This small molecule binds to this protein.
Small molecule (SMILES): Cc1c(C)c2c(c(C)c1O)CC[C@](C)(COc1ccc(C[C@H]3SC(=O)NC3=O)cc1)O2

Sequence of chain 1.A:
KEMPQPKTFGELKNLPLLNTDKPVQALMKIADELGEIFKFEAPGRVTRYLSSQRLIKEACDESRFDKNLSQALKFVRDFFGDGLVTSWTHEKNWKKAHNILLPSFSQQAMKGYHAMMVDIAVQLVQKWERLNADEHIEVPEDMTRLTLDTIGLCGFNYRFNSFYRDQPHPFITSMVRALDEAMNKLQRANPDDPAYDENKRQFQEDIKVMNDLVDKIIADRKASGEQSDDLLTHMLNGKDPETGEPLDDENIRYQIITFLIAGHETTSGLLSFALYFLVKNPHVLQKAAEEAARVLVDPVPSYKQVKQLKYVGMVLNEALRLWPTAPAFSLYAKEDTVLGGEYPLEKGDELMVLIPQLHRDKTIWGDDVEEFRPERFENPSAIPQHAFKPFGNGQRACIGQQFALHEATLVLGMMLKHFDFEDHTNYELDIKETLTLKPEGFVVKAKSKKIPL

Binding-site contacts:
Ligand atom CAH contacts residue LEU439 of chain 1.A at 3.9 Å (hydrophobic).
Ligand atom SAS contacts residue TYR53 of chain 1.A at 3.0 Å (h-bond).
Ligand atom CAI contacts residue ALA76 of chain 1.A at 3.6 Å (hydrophobic).
Ligand atom CAL contacts residue LEU183 of chain 1.A at 4.0 Å (hydrophobic).
Ligand atom CAD contacts residue LEU77 of chain 1.A at 3.3 Å (hydrophobic).
Ligand atom CAV contacts residue ALA332 of chain 1.A at 3.8 Å (hydrophobic).
Ligand atom OAG contacts residue THR270 of chain 1.A at 3.0 Å (h-bond).
Ligand atom CBA contacts residue ALA266 of chain 1.A at 3.5 Å (hydrophobic).
Ligand atom CAH contacts residue ALA332 of chain 1.A at 4.0 Å (hydrophobic).
Ligand atom CAC contacts residue GLU269 of chain 1.A at 3.6 Å.
Ligand atom CAM contacts residue LEU439 of chain 1.A at 3.8 Å (hydrophobic).
Ligand atom NAP contacts residue LEU190 of chain 1.A at 3.9 Å.
Ligand atom CAC contacts residue THR440 of chain 1.A at 3.7 Å.
Ligand atom CAT contacts residue LEU31 of chain 1.A at 3.8 Å (hydrophobic).
Ligand atom CAN contacts residue LEU77 of chain 1.A at 3.8 Å (hydrophobic).
Ligand atom OAG contacts residue ILE265 of chain 1.A at 3.7 Å.
Ligand atom CAA contacts residue THR270 of chain 1.A at 3.3 Å.
Ligand atom CAT contacts residue TYR53 of chain 1.A at 3.7 Å (hydrophobic).
Ligand atom CAB contacts residue HEM1 of chain 1.C at 3.7 Å.
Ligand atom CBB contacts residue THR440 of chain 1.A at 3.5 Å.
Ligand atom CAY contacts residue ALA330 of chain 1.A at 4.0 Å (hydrophobic).
Ligand atom CAX contacts residue THR270 of chain 1.A at 3.6 Å.
Ligand atom CAA contacts residue HEM1 of chain 1.C at 2.9 Å.
Ligand atom CAK contacts residue ALA76 of chain 1.A at 3.8 Å (hydrophobic).
Ligand atom OAE contacts residue LEU31 of chain 1.A at 3.8 Å.
Ligand atom CAZ contacts residue THR440 of chain 1.A at 3.5 Å.
Ligand atom CAJ contacts residue LEU439 of chain 1.A at 3.5 Å (hydrophobic).
Ligand atom OAG contacts residue ALA266 of chain 1.A at 2.8 Å (h-bond).
Ligand atom CAB contacts residue ALA330 of chain 1.A at 3.7 Å (hydrophobic).
Ligand atom OAF contacts residue LEU439 of chain 1.A at 3.7 Å.
Ligand atom CAA contacts residue ALA266 of chain 1.A at 3.7 Å (hydrophobic).
Ligand atom OAE contacts residue LEU22 of chain 1.A at 4.0 Å.
Ligand atom CAL contacts residue THR440 of chain 1.A at 3.7 Å.
Ligand atom CAD contacts residue VAL89 of chain 1.A at 4.0 Å (hydrophobic).
Ligand atom CAO contacts residue ALA332 of chain 1.A at 3.9 Å (hydrophobic).
Ligand atom CAC contacts residue ILE265 of chain 1.A at 3.7 Å (hydrophobic).
Ligand atom OAE contacts residue TYR53 of chain 1.A at 3.4 Å (h-bond).
Ligand atom NAP contacts residue PRO27 of chain 1.A at 4.0 Å.
Ligand atom CAU contacts residue LEU190 of chain 1.A at 3.8 Å (hydrophobic).
Ligand atom CBA contacts residue THR270 of chain 1.A at 3.5 Å.